Binding-site contacts:
Ligand atom O4' contacts residue ALA569 of chain 1.J at 4.5 Å.
Ligand atom C4' contacts residue ILE362 of chain 1.J at 4.3 Å (hydrophobic).
Ligand atom O5' contacts residue ILE362 of chain 1.J at 3.8 Å.
Ligand atom O3' contacts residue ASN572 of chain 1.J at 3.9 Å.
Ligand atom C4' contacts residue ALA569 of chain 1.J at 4.4 Å (hydrophobic).
Ligand atom OP2 contacts residue ILE362 of chain 1.J at 3.0 Å (h-bond).
Ligand atom O3' contacts residue GLY568 of chain 1.J at 3.9 Å.
Ligand atom C3' contacts residue ASN572 of chain 1.J at 4.4 Å.
Ligand atom O5' contacts residue PRO361 of chain 1.J at 4.1 Å.
Ligand atom P contacts residue PRO361 of chain 1.J at 3.8 Å.
Ligand atom OP1 contacts residue PHE359 of chain 1.J at 3.9 Å.
Ligand atom C5' contacts residue ILE362 of chain 1.J at 3.2 Å (hydrophobic).
Ligand atom OP2 contacts residue PRO361 of chain 1.J at 3.1 Å.
Ligand atom P contacts residue ILE362 of chain 1.J at 3.8 Å.
Ligand atom OP1 contacts residue PRO361 of chain 1.J at 3.8 Å.
Ligand atom C4' contacts residue GLY568 of chain 1.J at 3.8 Å.
Ligand atom O4' contacts residue GLY568 of chain 1.J at 4.2 Å.
Ligand atom OP2 contacts residue SER360 of chain 1.J at 3.1 Å (h-bond).
Ligand atom P contacts residue SER360 of chain 1.J at 3.9 Å.
Ligand atom C5' contacts residue ASN572 of chain 1.J at 4.4 Å.
Ligand atom C5' contacts residue PRO361 of chain 1.J at 4.2 Å (hydrophobic).
Ligand atom C1' contacts residue PRO361 of chain 1.J at 4.4 Å (hydrophobic).
Ligand atom O4' contacts residue PRO361 of chain 1.J at 3.8 Å.
Ligand atom OP1 contacts residue SER360 of chain 1.J at 4.0 Å.
Ligand atom C3' contacts residue GLY568 of chain 1.J at 4.5 Å.

This small molecule binds to this protein.
Small molecule (SMILES): O=P(O)(O)OC[C@H]1OCC[C@@H]1O

Sequence of chain 1.J:
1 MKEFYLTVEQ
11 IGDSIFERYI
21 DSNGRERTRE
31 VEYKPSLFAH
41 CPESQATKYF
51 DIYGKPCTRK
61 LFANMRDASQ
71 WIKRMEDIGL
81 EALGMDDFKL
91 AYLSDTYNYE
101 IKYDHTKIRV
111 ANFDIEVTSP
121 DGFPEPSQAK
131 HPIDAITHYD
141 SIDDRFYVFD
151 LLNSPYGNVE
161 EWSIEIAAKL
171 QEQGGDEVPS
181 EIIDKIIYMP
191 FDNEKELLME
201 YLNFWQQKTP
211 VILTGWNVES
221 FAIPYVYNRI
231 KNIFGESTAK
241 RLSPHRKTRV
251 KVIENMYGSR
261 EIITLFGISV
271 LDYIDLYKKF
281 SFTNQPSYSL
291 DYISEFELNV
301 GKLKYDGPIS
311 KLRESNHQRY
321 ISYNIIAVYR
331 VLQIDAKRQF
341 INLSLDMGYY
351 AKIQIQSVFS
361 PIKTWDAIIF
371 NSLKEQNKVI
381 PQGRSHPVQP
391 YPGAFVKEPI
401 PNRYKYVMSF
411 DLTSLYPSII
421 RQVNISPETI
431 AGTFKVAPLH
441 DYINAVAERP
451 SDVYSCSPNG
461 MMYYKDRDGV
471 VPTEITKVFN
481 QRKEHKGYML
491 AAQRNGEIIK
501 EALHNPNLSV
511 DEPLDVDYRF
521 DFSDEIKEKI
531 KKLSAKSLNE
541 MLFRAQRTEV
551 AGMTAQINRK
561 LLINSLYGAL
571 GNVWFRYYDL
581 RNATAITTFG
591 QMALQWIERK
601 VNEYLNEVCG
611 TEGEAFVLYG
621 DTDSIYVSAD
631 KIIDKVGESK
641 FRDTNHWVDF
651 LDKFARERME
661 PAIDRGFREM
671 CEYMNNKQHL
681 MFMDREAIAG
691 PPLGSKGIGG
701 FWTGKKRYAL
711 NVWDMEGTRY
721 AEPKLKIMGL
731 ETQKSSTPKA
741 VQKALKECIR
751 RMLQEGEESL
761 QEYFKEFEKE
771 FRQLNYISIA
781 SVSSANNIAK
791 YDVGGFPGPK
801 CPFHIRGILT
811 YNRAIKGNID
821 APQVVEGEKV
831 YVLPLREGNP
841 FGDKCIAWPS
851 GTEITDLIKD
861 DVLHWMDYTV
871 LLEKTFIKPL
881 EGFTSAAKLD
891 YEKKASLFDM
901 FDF